Sequence of chain 1.B:
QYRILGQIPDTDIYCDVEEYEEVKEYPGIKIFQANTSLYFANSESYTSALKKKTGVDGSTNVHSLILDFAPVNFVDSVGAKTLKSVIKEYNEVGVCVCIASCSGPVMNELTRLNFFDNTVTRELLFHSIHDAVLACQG

The small molecule below binds the protein below.
Small molecule (SMILES): O=C([O-])C(=O)[O-]

Binding-site contacts:
Ligand atom C1 contacts residue PRO107 of chain 1.B at 4.1 Å (hydrophobic).
Ligand atom O4 contacts residue ASN110 of chain 1.B at 3.7 Å.
Ligand atom O3 contacts residue GLY106 of chain 1.B at 3.1 Å (h-bond).
Ligand atom O3 contacts residue PRO107 of chain 1.B at 3.6 Å.
Ligand atom O3 contacts residue ASN110 of chain 1.B at 3.7 Å.
Ligand atom C1 contacts residue GLY106 of chain 1.B at 4.1 Å.
Ligand atom O1 contacts residue GLY106 of chain 1.B at 4.4 Å.
Ligand atom O1 contacts residue PRO107 of chain 1.B at 4.4 Å.